A protein and the small-molecule ligand that binds it are described below.
Small molecule (SMILES): CC(=O)N[C@@H]1[C@@H](O)[C@H](O)[C@@H](CO)O[C@H]1O

Binding-site contacts:
Ligand atom N2 contacts residue ASN300 of chain 1.A at 2.8 Å (h-bond).
Ligand atom O7 contacts residue ASN300 of chain 1.A at 3.9 Å.
Ligand atom C3 contacts residue ASN300 of chain 1.A at 3.6 Å.
Ligand atom C7 contacts residue ASN300 of chain 1.A at 3.6 Å.
Ligand atom C4 contacts residue ASN300 of chain 1.A at 4.0 Å.
Ligand atom O5 contacts residue GLU299 of chain 1.A at 3.5 Å.
Ligand atom O5 contacts residue ASN300 of chain 1.A at 2.3 Å (h-bond).
Ligand atom C6 contacts residue GLU299 of chain 1.A at 4.0 Å.
Ligand atom C5 contacts residue ASN300 of chain 1.A at 3.6 Å.
Ligand atom C1 contacts residue GLU299 of chain 1.A at 4.3 Å.
Ligand atom C1 contacts residue ASN300 of chain 1.A at 1.4 Å.
Ligand atom C2 contacts residue ASN300 of chain 1.A at 2.2 Å.

Sequence of chain 1.A:
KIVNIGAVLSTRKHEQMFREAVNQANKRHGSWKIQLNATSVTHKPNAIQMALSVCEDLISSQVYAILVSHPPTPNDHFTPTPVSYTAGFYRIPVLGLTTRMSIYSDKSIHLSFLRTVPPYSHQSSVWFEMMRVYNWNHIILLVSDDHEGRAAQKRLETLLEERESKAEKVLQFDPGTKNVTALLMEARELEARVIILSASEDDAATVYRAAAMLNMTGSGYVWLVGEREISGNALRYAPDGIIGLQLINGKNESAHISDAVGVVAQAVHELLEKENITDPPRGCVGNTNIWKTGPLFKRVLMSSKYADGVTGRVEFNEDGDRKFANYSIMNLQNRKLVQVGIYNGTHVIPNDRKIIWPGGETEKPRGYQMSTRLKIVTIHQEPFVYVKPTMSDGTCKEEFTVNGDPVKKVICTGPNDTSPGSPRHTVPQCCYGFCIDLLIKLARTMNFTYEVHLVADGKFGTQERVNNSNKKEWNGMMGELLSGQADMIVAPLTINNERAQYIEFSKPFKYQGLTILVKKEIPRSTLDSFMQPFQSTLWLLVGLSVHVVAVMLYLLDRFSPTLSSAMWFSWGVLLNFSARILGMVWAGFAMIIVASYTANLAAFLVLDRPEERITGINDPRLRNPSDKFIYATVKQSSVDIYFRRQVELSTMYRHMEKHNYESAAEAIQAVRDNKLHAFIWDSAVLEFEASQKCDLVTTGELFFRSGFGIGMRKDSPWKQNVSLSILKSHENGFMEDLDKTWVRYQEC